Binding-site contacts:
Ligand atom C17 contacts residue NAP1 of chain 1.P at 3.6 Å.
Ligand atom N3 contacts residue PHE117 of chain 1.D at 3.6 Å.
Ligand atom C5 contacts residue PHE117 of chain 1.D at 3.7 Å (hydrophobic).
Ligand atom C7 contacts residue NAP1 of chain 1.P at 3.9 Å.
Ligand atom N24 contacts residue SER115 of chain 1.D at 2.9 Å (h-bond).
Ligand atom C17 contacts residue PHE117 of chain 1.D at 3.7 Å (hydrophobic).
Ligand atom N3 contacts residue NAP1 of chain 1.P at 2.9 Å (h-bond).
Ligand atom C16 contacts residue MET233 of chain 1.D at 3.7 Å (hydrophobic).
Ligand atom C23 contacts residue CYS188 of chain 1.D at 3.8 Å (hydrophobic).
Ligand atom N25 contacts residue ASP181 of chain 1.D at 3.6 Å.
Ligand atom C23 contacts residue PHE191 of chain 1.D at 3.7 Å (hydrophobic).
Ligand atom C4A contacts residue NAP1 of chain 1.P at 3.8 Å.
Ligand atom C2 contacts residue PHE117 of chain 1.D at 3.4 Å (hydrophobic).
Ligand atom N25 contacts residue TYR194 of chain 1.D at 2.9 Å (h-bond).
Ligand atom N25 contacts residue PHE117 of chain 1.D at 3.5 Å.
Ligand atom C21 contacts residue PRO230 of chain 1.D at 3.8 Å (hydrophobic).
Ligand atom C13 contacts residue PHE117 of chain 1.D at 3.9 Å (hydrophobic).
Ligand atom C6 contacts residue NAP1 of chain 1.P at 3.7 Å.
Ligand atom C3A contacts residue NAP1 of chain 1.P at 3.7 Å.
Ligand atom N1 contacts residue PHE117 of chain 1.D at 3.8 Å.
Ligand atom C12 contacts residue MET233 of chain 1.D at 3.5 Å (hydrophobic).
Ligand atom C3A contacts residue PHE117 of chain 1.D at 3.7 Å (hydrophobic).
Ligand atom C4 contacts residue PHE117 of chain 1.D at 3.5 Å (hydrophobic).
Ligand atom C12 contacts residue PHE117 of chain 1.D at 3.7 Å (hydrophobic).
Ligand atom C8 contacts residue NAP1 of chain 1.P at 3.6 Å.
Ligand atom C5 contacts residue NAP1 of chain 1.P at 3.6 Å.
Ligand atom N1 contacts residue NAP1 of chain 1.P at 2.8 Å (h-bond).
Ligand atom C16 contacts residue PHE117 of chain 1.D at 3.8 Å (hydrophobic).
Ligand atom N24 contacts residue PHE117 of chain 1.D at 3.6 Å.
Ligand atom N24 contacts residue NAP1 of chain 1.P at 3.0 Å (h-bond).
Ligand atom N10 contacts residue MET233 of chain 1.D at 3.6 Å.
Ligand atom C4 contacts residue NAP1 of chain 1.P at 3.8 Å.
Ligand atom N25 contacts residue NAP1 of chain 1.P at 3.5 Å.
Ligand atom C4 contacts residue TYR194 of chain 1.D at 3.8 Å (hydrophobic).
Ligand atom C11 contacts residue MET233 of chain 1.D at 3.4 Å (hydrophobic).
Ligand atom C9 contacts residue LEU229 of chain 1.D at 3.4 Å (hydrophobic).
Ligand atom C2 contacts residue NAP1 of chain 1.P at 3.4 Å.
Ligand atom C4A contacts residue PHE117 of chain 1.D at 3.6 Å (hydrophobic).
Ligand atom N3 contacts residue TYR194 of chain 1.D at 3.6 Å.
Ligand atom C11 contacts residue PHE117 of chain 1.D at 3.7 Å (hydrophobic).

Sequence of chain 1.D:
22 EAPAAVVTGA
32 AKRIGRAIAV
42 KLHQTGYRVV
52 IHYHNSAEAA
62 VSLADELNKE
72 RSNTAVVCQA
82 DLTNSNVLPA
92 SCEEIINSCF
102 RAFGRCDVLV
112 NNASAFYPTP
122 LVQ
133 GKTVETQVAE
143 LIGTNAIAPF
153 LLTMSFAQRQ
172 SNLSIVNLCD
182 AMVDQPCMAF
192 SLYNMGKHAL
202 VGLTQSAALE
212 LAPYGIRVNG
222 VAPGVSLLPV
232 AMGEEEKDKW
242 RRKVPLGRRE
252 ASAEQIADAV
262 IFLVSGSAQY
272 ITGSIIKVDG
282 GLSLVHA

This protein binds this small molecule.
Small molecule (SMILES): COc1cc(NCc2ccc3[nH+]c(N)nc(N)c3c2C)cc(OC)c1OC